Sequence of chain 1.A:
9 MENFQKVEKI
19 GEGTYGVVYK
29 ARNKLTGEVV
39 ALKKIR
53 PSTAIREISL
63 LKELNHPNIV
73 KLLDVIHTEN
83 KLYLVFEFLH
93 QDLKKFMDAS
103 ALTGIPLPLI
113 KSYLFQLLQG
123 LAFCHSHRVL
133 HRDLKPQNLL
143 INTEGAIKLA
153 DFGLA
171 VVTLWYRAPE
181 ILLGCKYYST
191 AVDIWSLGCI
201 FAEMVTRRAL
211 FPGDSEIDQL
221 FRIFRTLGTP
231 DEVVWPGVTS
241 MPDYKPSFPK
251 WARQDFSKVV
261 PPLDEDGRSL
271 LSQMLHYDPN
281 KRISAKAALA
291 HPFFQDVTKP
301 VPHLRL

Binding-site contacts:
Ligand atom C13 contacts residue ALA39 of chain 1.A at 3.4 Å (hydrophobic).
Ligand atom C12 contacts residue ALA39 of chain 1.A at 3.8 Å (hydrophobic).
Ligand atom N3 contacts residue ILE18 of chain 1.A at 3.7 Å.
Ligand atom C14 contacts residue LEU142 of chain 1.A at 3.9 Å (hydrophobic).
Ligand atom C19 contacts residue HIS92 of chain 1.A at 3.2 Å.
Ligand atom C20 contacts residue LEU91 of chain 1.A at 3.2 Å (hydrophobic).
Ligand atom N2 contacts residue PHE88 of chain 1.A at 3.8 Å.
Ligand atom C20 contacts residue PHE90 of chain 1.A at 3.8 Å (hydrophobic).
Ligand atom C13 contacts residue GLU89 of chain 1.A at 3.9 Å.
Ligand atom O1 contacts residue LYS97 of chain 1.A at 3.0 Å.
Ligand atom N3 contacts residue PHE90 of chain 1.A at 3.6 Å.
Ligand atom N2 contacts residue GLU89 of chain 1.A at 2.8 Å (salt-bridge).
Ligand atom C20 contacts residue HIS92 of chain 1.A at 3.4 Å.
Ligand atom N1 contacts residue LEU91 of chain 1.A at 3.2 Å (h-bond).
Ligand atom N1 contacts residue LEU142 of chain 1.A at 3.6 Å.
Ligand atom N22 contacts residue ASP153 of chain 1.A at 2.9 Å (salt-bridge).
Ligand atom C15 contacts residue LEU91 of chain 1.A at 3.4 Å (hydrophobic).
Ligand atom N2 contacts residue ALA39 of chain 1.A at 3.4 Å.
Ligand atom C18 contacts residue GLN93 of chain 1.A at 3.9 Å.
Ligand atom C1 contacts residue ASP153 of chain 1.A at 3.8 Å.
Ligand atom S1 contacts residue ILE18 of chain 1.A at 3.8 Å.
Ligand atom C13 contacts residue LEU142 of chain 1.A at 3.3 Å (hydrophobic).
Ligand atom C19 contacts residue GLN93 of chain 1.A at 3.7 Å.
Ligand atom N2 contacts residue VAL72 of chain 1.A at 3.5 Å.
Ligand atom N2 contacts residue LEU142 of chain 1.A at 3.7 Å.
Ligand atom O21 contacts residue ASP153 of chain 1.A at 3.9 Å.
Ligand atom S2 contacts residue LYS97 of chain 1.A at 3.7 Å.
Ligand atom N3 contacts residue LEU91 of chain 1.A at 2.9 Å (h-bond).
Ligand atom O2 contacts residue LYS97 of chain 1.A at 3.2 Å (salt-bridge).
Ligand atom N1 contacts residue ALA39 of chain 1.A at 3.7 Å.
Ligand atom O1 contacts residue ASP94 of chain 1.A at 3.0 Å (salt-bridge).
Ligand atom C14 contacts residue LEU91 of chain 1.A at 3.8 Å (hydrophobic).
Ligand atom C17 contacts residue ASP94 of chain 1.A at 3.3 Å.
Ligand atom C18 contacts residue ASP94 of chain 1.A at 3.9 Å.
Ligand atom O21 contacts residue PHE88 of chain 1.A at 3.9 Å.
Ligand atom N4 contacts residue ASP94 of chain 1.A at 3.1 Å (salt-bridge).
Ligand atom O1 contacts residue GLN93 of chain 1.A at 3.2 Å.
Ligand atom C14 contacts residue ILE18 of chain 1.A at 3.8 Å (hydrophobic).
Ligand atom S2 contacts residue ASP94 of chain 1.A at 3.8 Å.
Ligand atom C12 contacts residue LEU142 of chain 1.A at 3.4 Å (hydrophobic).

The protein below binds the small molecule below.
Small molecule (SMILES): NC(=O)c1sc(Nc2ccc(S(N)(=O)=O)cc2)nc1N